Sequence of chain 1.A:
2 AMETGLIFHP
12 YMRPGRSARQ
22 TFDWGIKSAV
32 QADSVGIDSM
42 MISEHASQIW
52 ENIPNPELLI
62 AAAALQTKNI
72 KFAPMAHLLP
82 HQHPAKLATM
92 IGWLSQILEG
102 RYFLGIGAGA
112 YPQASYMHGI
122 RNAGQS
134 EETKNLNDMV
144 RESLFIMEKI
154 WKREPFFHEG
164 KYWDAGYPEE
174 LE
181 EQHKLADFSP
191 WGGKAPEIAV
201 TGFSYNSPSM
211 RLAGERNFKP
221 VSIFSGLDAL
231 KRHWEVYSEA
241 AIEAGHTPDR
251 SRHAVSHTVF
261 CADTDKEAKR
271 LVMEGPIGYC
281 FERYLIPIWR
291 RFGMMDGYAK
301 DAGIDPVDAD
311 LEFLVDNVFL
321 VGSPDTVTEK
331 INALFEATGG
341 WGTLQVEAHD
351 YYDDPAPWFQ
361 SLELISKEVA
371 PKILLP

The small molecule below binds the protein below.
Small molecule (SMILES): O=S(=O)(O)CCN1CCN(CCS(=O)(=O)O)CC1

Binding-site contacts:
Ligand atom C3 contacts residue PHE292 of chain 1.B at 4.4 Å (hydrophobic).
Ligand atom O1' contacts residue PRO113 of chain 1.B at 3.5 Å.
Ligand atom O2' contacts residue LEU174 of chain 1.A at 4.5 Å.
Ligand atom C2' contacts residue TYR112 of chain 1.B at 4.0 Å (hydrophobic).
Ligand atom C4 contacts residue GOL1 of chain 1.Q at 4.5 Å.
Ligand atom C1' contacts residue PRO113 of chain 1.B at 4.4 Å (hydrophobic).
Ligand atom C3 contacts residue MET294 of chain 1.B at 4.1 Å (hydrophobic).
Ligand atom C2 contacts residue GOL1 of chain 1.Q at 4.2 Å.
Ligand atom O1' contacts residue LEU174 of chain 1.A at 3.9 Å.
Ligand atom N1' contacts residue ALA111 of chain 1.B at 4.2 Å.
Ligand atom C1 contacts residue MET294 of chain 1.B at 4.4 Å (hydrophobic).
Ligand atom C2 contacts residue MET294 of chain 1.B at 4.4 Å (hydrophobic).
Ligand atom C4 contacts residue ALA111 of chain 1.B at 3.8 Å (hydrophobic).
Ligand atom N1 contacts residue GOL1 of chain 1.Q at 3.6 Å (h-bond).
Ligand atom S1 contacts residue PHE203 of chain 1.B at 3.7 Å.
Ligand atom O3 contacts residue PHE203 of chain 1.B at 3.1 Å.
Ligand atom N1' contacts residue PHE292 of chain 1.B at 4.5 Å.
Ligand atom C2' contacts residue PHE292 of chain 1.B at 4.0 Å (hydrophobic).
Ligand atom C3 contacts residue GOL1 of chain 1.Q at 4.3 Å.
Ligand atom C1' contacts residue ALA111 of chain 1.B at 3.7 Å (hydrophobic).
Ligand atom O1 contacts residue PHE203 of chain 1.B at 3.2 Å.
Ligand atom O2' contacts residue TYR112 of chain 1.B at 3.8 Å.
Ligand atom O3' contacts residue ARG291 of chain 1.B at 3.9 Å.
Ligand atom C4' contacts residue PHE292 of chain 1.B at 3.8 Å (hydrophobic).
Ligand atom C1 contacts residue GOL1 of chain 1.Q at 4.0 Å.
Ligand atom O1 contacts residue ILE223 of chain 1.B at 3.7 Å.
Ligand atom O1 contacts residue MET294 of chain 1.B at 4.0 Å.
Ligand atom O1' contacts residue TYR112 of chain 1.B at 4.4 Å.
Ligand atom O3' contacts residue PHE292 of chain 1.B at 3.6 Å.
Ligand atom O3' contacts residue LEU174 of chain 1.A at 4.5 Å.
Ligand atom N1' contacts residue TYR112 of chain 1.B at 4.4 Å.
Ligand atom O2 contacts residue PHE203 of chain 1.B at 3.9 Å.
Ligand atom O2 contacts residue ILE223 of chain 1.B at 3.6 Å.
Ligand atom C4 contacts residue TYR112 of chain 1.B at 4.1 Å (hydrophobic).
Ligand atom S1 contacts residue ILE223 of chain 1.B at 4.3 Å.
Ligand atom S1' contacts residue TYR112 of chain 1.B at 4.3 Å.
Ligand atom C3' contacts residue TYR112 of chain 1.B at 3.5 Å (hydrophobic).
Ligand atom C3' contacts residue ALA111 of chain 1.B at 3.8 Å (hydrophobic).
Ligand atom C1' contacts residue TYR112 of chain 1.B at 3.9 Å (hydrophobic).

Sequence of chain 1.B:
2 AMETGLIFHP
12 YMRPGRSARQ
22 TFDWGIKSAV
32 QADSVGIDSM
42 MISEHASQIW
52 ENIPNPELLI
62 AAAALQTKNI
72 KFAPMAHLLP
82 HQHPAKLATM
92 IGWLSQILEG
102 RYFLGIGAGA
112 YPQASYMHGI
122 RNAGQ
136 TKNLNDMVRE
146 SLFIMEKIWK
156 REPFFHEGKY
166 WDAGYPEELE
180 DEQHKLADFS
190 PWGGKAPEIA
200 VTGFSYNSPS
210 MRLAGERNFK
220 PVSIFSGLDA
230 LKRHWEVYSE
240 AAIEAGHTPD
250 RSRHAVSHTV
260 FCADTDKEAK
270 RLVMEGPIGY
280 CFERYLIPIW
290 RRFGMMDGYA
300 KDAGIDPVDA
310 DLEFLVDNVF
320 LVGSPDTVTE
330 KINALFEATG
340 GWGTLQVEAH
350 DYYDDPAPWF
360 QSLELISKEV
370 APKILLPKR